A small-molecule ligand and the protein it binds are described below.
Small molecule (SMILES): O=C(O)c1ccccc1O

Sequence of chain 1.A:
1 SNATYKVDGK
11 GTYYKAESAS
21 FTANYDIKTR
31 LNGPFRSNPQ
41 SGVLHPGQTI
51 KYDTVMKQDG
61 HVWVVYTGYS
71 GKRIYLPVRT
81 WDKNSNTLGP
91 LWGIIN

Binding-site contacts:
Ligand atom C2 contacts residue VAL62 of chain 1.A at 3.9 Å (hydrophobic).
Ligand atom C3 contacts residue VAL78 of chain 1.A at 4.0 Å (hydrophobic).
Ligand atom C1 contacts residue TYR5 of chain 1.A at 4.3 Å (hydrophobic).
Ligand atom O2' contacts residue TYR5 of chain 1.A at 4.0 Å.
Ligand atom C5 contacts residue VAL55 of chain 1.A at 3.6 Å (hydrophobic).
Ligand atom C1' contacts residue LYS15 of chain 1.A at 4.2 Å.
Ligand atom O2' contacts residue LEU88 of chain 1.A at 3.6 Å.
Ligand atom C4 contacts residue ILE95 of chain 1.A at 3.5 Å (hydrophobic).
Ligand atom C3 contacts residue VAL62 of chain 1.A at 4.0 Å (hydrophobic).
Ligand atom C4 contacts residue TYR52 of chain 1.A at 4.0 Å (hydrophobic).
Ligand atom O2 contacts residue LEU88 of chain 1.A at 3.7 Å.
Ligand atom C5 contacts residue TYR52 of chain 1.A at 3.8 Å (hydrophobic).
Ligand atom C1 contacts residue VAL62 of chain 1.A at 4.2 Å (hydrophobic).
Ligand atom C3 contacts residue ARG79 of chain 1.A at 4.0 Å.
Ligand atom C4 contacts residue VAL64 of chain 1.A at 4.1 Å (hydrophobic).
Ligand atom C1' contacts residue TYR5 of chain 1.A at 3.6 Å (hydrophobic).
Ligand atom C6 contacts residue VAL55 of chain 1.A at 3.5 Å (hydrophobic).
Ligand atom C3 contacts residue LEU91 of chain 1.A at 4.3 Å (hydrophobic).
Ligand atom C4 contacts residue VAL78 of chain 1.A at 4.3 Å (hydrophobic).
Ligand atom C5 contacts residue GLU17 of chain 1.A at 3.9 Å.
Ligand atom C5 contacts residue ILE95 of chain 1.A at 4.3 Å (hydrophobic).
Ligand atom C4 contacts residue VAL62 of chain 1.A at 4.4 Å (hydrophobic).
Ligand atom C5 contacts residue VAL64 of chain 1.A at 4.4 Å (hydrophobic).
Ligand atom C3 contacts residue ILE95 of chain 1.A at 3.9 Å (hydrophobic).
Ligand atom O1' contacts residue LYS15 of chain 1.A at 3.0 Å (salt-bridge).
Ligand atom C6 contacts residue GLU17 of chain 1.A at 3.5 Å.
Ligand atom O2 contacts residue VAL62 of chain 1.A at 4.2 Å.
Ligand atom O2 contacts residue ARG79 of chain 1.A at 2.8 Å (salt-bridge).
Ligand atom C6 contacts residue LYS15 of chain 1.A at 4.4 Å.
Ligand atom C1 contacts residue VAL55 of chain 1.A at 4.1 Å (hydrophobic).
Ligand atom C2 contacts residue ARG79 of chain 1.A at 3.8 Å.
Ligand atom O1' contacts residue TYR5 of chain 1.A at 3.3 Å (h-bond).
Ligand atom O1' contacts residue GLU17 of chain 1.A at 4.3 Å.